Binding-site contacts:
Ligand atom N3' contacts residue THR514 of chain 1.B at 3.9 Å.
Ligand atom S1 contacts residue TYR103 of chain 1.A at 3.9 Å.
Ligand atom N3' contacts residue MET515 of chain 1.B at 3.0 Å (h-bond).
Ligand atom CM2 contacts residue MET545 of chain 1.B at 3.8 Å (hydrophobic).
Ligand atom C7' contacts residue THR152 of chain 1.A at 3.6 Å.
Ligand atom S1 contacts residue VAL573 of chain 1.B at 3.8 Å.
Ligand atom C2' contacts residue GLU129 of chain 1.A at 3.8 Å.
Ligand atom C7' contacts residue GLY105 of chain 1.A at 3.9 Å.
Ligand atom S1 contacts residue MET515 of chain 1.B at 3.1 Å (h-bond).
Ligand atom N3 contacts residue GLY105 of chain 1.A at 4.0 Å.
Ligand atom C2' contacts residue MET515 of chain 1.B at 3.8 Å (hydrophobic).
Ligand atom N3' contacts residue PRO155 of chain 1.A at 3.4 Å.
Ligand atom C2 contacts residue VAL573 of chain 1.B at 3.2 Å (hydrophobic).
Ligand atom S1 contacts residue GLN570 of chain 1.B at 2.8 Å (h-bond).
Ligand atom CM2 contacts residue THR514 of chain 1.B at 3.8 Å.
Ligand atom CM2 contacts residue MET515 of chain 1.B at 3.7 Å (hydrophobic).
Ligand atom C2' contacts residue PRO155 of chain 1.A at 3.8 Å (hydrophobic).
Ligand atom CM2 contacts residue ASN159 of chain 1.A at 3.0 Å.
Ligand atom C6' contacts residue GLU129 of chain 1.A at 2.9 Å.
Ligand atom C2 contacts residue P231 of chain 1.K at 3.4 Å.
Ligand atom S1 contacts residue P231 of chain 1.K at 3.6 Å.
Ligand atom CM2 contacts residue PRO155 of chain 1.A at 3.8 Å (hydrophobic).
Ligand atom C5' contacts residue MET515 of chain 1.B at 3.6 Å (hydrophobic).
Ligand atom C4 contacts residue P231 of chain 1.K at 3.7 Å.
Ligand atom C4' contacts residue MET515 of chain 1.B at 3.5 Å (hydrophobic).
Ligand atom C2 contacts residue MET515 of chain 1.B at 3.8 Å (hydrophobic).
Ligand atom N3' contacts residue GLY513 of chain 1.B at 3.5 Å (h-bond).
Ligand atom C7' contacts residue PRO104 of chain 1.A at 3.5 Å (hydrophobic).
Ligand atom N1' contacts residue MET545 of chain 1.B at 3.7 Å.
Ligand atom N4' contacts residue MET515 of chain 1.B at 3.6 Å.
Ligand atom C4' contacts residue PRO155 of chain 1.A at 3.7 Å (hydrophobic).
Ligand atom N4' contacts residue GLN192 of chain 1.A at 3.2 Å (h-bond).
Ligand atom CM4 contacts residue VAL487 of chain 1.B at 3.9 Å (hydrophobic).
Ligand atom CM4 contacts residue P231 of chain 1.K at 3.6 Å.
Ligand atom N4' contacts residue GLY513 of chain 1.B at 2.7 Å (h-bond).
Ligand atom N4' contacts residue PRO155 of chain 1.A at 4.0 Å.
Ligand atom CM2 contacts residue GLU129 of chain 1.A at 3.7 Å.
Ligand atom N1' contacts residue GLU129 of chain 1.A at 2.6 Å (salt-bridge).
Ligand atom CM4 contacts residue GLN192 of chain 1.A at 3.9 Å.
Ligand atom C4' contacts residue GLY513 of chain 1.B at 3.5 Å.

Sequence of chain 1.A:
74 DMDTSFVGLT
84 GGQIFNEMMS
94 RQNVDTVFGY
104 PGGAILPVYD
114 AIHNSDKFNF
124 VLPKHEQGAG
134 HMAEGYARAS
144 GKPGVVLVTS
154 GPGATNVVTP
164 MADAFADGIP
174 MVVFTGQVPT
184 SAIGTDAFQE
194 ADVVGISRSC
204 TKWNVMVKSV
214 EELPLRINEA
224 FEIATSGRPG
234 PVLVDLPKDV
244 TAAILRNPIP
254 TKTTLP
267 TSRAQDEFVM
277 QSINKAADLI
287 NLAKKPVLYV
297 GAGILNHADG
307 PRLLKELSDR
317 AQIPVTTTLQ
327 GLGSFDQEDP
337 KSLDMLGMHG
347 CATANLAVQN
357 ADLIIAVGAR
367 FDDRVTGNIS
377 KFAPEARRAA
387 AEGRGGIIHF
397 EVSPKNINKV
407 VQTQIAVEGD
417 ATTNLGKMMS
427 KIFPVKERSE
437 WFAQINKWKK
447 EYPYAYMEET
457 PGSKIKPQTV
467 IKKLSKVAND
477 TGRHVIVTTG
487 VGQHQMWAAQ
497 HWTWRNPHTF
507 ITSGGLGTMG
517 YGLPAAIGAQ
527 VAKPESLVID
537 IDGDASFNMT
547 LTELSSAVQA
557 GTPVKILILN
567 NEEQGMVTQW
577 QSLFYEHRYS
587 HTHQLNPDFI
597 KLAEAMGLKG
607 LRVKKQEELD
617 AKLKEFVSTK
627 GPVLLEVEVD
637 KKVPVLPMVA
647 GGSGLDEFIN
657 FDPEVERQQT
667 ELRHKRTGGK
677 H

Sequence of chain 1.B:
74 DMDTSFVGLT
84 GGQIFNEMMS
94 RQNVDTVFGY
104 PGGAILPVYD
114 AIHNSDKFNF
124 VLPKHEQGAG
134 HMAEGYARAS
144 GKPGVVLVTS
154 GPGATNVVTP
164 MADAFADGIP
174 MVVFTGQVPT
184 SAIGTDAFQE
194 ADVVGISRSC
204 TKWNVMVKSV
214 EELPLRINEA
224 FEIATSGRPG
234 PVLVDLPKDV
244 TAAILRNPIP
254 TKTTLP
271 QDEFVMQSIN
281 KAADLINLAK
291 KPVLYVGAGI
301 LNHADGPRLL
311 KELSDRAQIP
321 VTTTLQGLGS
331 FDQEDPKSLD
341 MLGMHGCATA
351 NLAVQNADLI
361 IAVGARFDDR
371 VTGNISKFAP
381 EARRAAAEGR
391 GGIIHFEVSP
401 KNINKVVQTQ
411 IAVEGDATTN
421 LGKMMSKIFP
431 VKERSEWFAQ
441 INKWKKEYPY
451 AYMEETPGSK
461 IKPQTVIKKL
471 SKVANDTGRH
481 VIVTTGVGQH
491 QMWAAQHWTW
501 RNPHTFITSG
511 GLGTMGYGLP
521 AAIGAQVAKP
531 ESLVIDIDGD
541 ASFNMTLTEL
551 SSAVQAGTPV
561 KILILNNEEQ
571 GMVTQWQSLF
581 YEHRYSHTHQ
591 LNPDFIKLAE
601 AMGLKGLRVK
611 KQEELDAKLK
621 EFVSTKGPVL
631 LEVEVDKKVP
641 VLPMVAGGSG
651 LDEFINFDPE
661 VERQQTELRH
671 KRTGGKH

This small molecule binds to this protein.
Small molecule (SMILES): Cc1ncc(CNC(C)CS)c(N)n1